Sequence of chain 1.N:
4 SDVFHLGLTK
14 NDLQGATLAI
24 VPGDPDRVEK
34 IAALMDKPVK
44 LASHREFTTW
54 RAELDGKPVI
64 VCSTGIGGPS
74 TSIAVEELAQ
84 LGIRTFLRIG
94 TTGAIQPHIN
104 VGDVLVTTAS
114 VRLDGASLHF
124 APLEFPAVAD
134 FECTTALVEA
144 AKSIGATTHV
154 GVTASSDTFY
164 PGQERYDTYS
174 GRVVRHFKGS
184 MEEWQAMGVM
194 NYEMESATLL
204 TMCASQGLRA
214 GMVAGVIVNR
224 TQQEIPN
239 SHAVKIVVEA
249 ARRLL

Binding-site contacts:
Ligand atom O4 contacts residue GLN166 of chain 1.N at 3.7 Å.
Ligand atom O4' contacts residue THR94 of chain 1.N at 3.2 Å (h-bond).
Ligand atom O3' contacts residue ILE69 of chain 1.N at 3.5 Å.
Ligand atom C3' contacts residue PO41 of chain 1.PB at 3.6 Å.
Ligand atom C2' contacts residue PO41 of chain 1.PB at 3.0 Å.
Ligand atom O5' contacts residue PHE162 of chain 1.N at 3.4 Å.
Ligand atom C5 contacts residue ILE220 of chain 1.N at 3.9 Å (hydrophobic).
Ligand atom O3' contacts residue GLU198 of chain 1.N at 2.7 Å (salt-bridge).
Ligand atom N1 contacts residue THR94 of chain 1.N at 3.4 Å (h-bond).
Ligand atom C4' contacts residue PO41 of chain 1.PB at 3.8 Å.
Ligand atom O4 contacts residue ARG168 of chain 1.N at 2.8 Å (salt-bridge).
Ligand atom N3 contacts residue TYR195 of chain 1.N at 3.9 Å.
Ligand atom C2 contacts residue PHE162 of chain 1.N at 3.9 Å (hydrophobic).
Ligand atom C4 contacts residue PHE162 of chain 1.N at 3.7 Å (hydrophobic).
Ligand atom N3 contacts residue PHE162 of chain 1.N at 3.6 Å.
Ligand atom O2 contacts residue GLN166 of chain 1.N at 3.2 Å (h-bond).
Ligand atom C4 contacts residue GLN166 of chain 1.N at 3.8 Å.
Ligand atom O2 contacts residue MET197 of chain 1.N at 3.4 Å.
Ligand atom C2' contacts residue THR94 of chain 1.N at 3.7 Å.
Ligand atom C2' contacts residue MET197 of chain 1.N at 3.8 Å (hydrophobic).
Ligand atom C2 contacts residue GLN166 of chain 1.N at 3.8 Å.
Ligand atom C5' contacts residue PHE162 of chain 1.N at 3.5 Å (hydrophobic).
Ligand atom N3 contacts residue GLN166 of chain 1.N at 3.0 Å (h-bond).
Ligand atom O4 contacts residue GLY96 of chain 1.N at 3.4 Å.
Ligand atom O4' contacts residue PO41 of chain 1.PB at 3.5 Å (h-bond).
Ligand atom C2' contacts residue GLU198 of chain 1.N at 3.5 Å.
Ligand atom O4 contacts residue VAL221 of chain 1.N at 3.8 Å.
Ligand atom C5 contacts residue THR95 of chain 1.N at 3.7 Å.
Ligand atom C6 contacts residue THR94 of chain 1.N at 3.5 Å.
Ligand atom O3' contacts residue PO41 of chain 1.PB at 2.7 Å (h-bond).
Ligand atom C5' contacts residue HIS8 of chain 1.M at 3.3 Å.
Ligand atom C4 contacts residue GLY96 of chain 1.N at 3.4 Å.
Ligand atom O5' contacts residue HIS8 of chain 1.M at 2.5 Å (h-bond).
Ligand atom C4 contacts residue ARG168 of chain 1.N at 3.7 Å.
Ligand atom O2 contacts residue GLU196 of chain 1.N at 3.3 Å.
Ligand atom C6 contacts residue THR95 of chain 1.N at 3.8 Å.
Ligand atom C5 contacts residue GLY96 of chain 1.N at 3.6 Å.
Ligand atom C3' contacts residue GLU198 of chain 1.N at 3.5 Å.
Ligand atom C1' contacts residue PO41 of chain 1.PB at 3.8 Å.
Ligand atom C1' contacts residue THR94 of chain 1.N at 3.2 Å.

This small molecule binds to this protein.
Small molecule (SMILES): O=c1ccn([C@H]2C[C@H](O)[C@@H](CO)O2)c(=O)[nH]1

Sequence of chain 1.M:
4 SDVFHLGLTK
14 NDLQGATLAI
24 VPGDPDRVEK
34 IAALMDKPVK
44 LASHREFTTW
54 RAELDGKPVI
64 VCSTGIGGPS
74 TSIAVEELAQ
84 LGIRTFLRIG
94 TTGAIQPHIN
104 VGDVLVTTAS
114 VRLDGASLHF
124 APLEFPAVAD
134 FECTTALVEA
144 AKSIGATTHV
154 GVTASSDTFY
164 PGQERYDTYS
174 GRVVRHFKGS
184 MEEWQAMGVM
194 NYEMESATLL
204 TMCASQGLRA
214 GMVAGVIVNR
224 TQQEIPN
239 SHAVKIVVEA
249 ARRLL